Binding-site contacts:
Ligand atom O1 contacts residue ZN1 of chain 1.G at 3.0 Å.
Ligand atom O2 contacts residue HIS210 of chain 1.B at 3.4 Å (h-bond).
Ligand atom C1 contacts residue ZN1 of chain 1.G at 3.1 Å.
Ligand atom O4P contacts residue GLY211 of chain 1.B at 3.4 Å.
Ligand atom O4P contacts residue LYS184 of chain 1.B at 2.5 Å (salt-bridge).
Ligand atom O1 contacts residue HIS180 of chain 1.B at 3.1 Å.
Ligand atom O2 contacts residue ZN1 of chain 1.G at 2.1 Å.
Ligand atom C1 contacts residue HIS180 of chain 1.B at 3.2 Å.
Ligand atom C1 contacts residue GLY211 of chain 1.B at 3.5 Å.
Ligand atom O2 contacts residue ASP82 of chain 1.B at 2.8 Å (salt-bridge).
Ligand atom O2 contacts residue HIS83 of chain 1.B at 3.3 Å (h-bond).
Ligand atom O4P contacts residue SER213 of chain 1.B at 3.0 Å (h-bond).
Ligand atom O4P contacts residue ALA212 of chain 1.B at 3.4 Å (h-bond).
Ligand atom C2 contacts residue HIS180 of chain 1.B at 3.2 Å.
Ligand atom O2 contacts residue ASN253 of chain 1.B at 3.3 Å (h-bond).
Ligand atom O2P contacts residue ASP255 of chain 1.B at 2.8 Å (salt-bridge).
Ligand atom N2 contacts residue ZN1 of chain 1.G at 3.0 Å.
Ligand atom C1 contacts residue ASN253 of chain 1.B at 3.4 Å.
Ligand atom O1 contacts residue GLY211 of chain 1.B at 2.5 Å (h-bond).
Ligand atom P contacts residue LYS184 of chain 1.B at 3.8 Å.
Ligand atom O1P contacts residue ALA212 of chain 1.B at 3.7 Å.
Ligand atom O2P contacts residue THR256 of chain 1.B at 2.6 Å (h-bond).
Ligand atom P contacts residue THR256 of chain 1.B at 3.4 Å.
Ligand atom C2 contacts residue GLY211 of chain 1.B at 4.0 Å.
Ligand atom N2 contacts residue ASP82 of chain 1.B at 3.6 Å (salt-bridge).
Ligand atom O1 contacts residue HIS210 of chain 1.B at 3.3 Å.
Ligand atom O1P contacts residue HIS180 of chain 1.B at 3.9 Å.
Ligand atom P contacts residue SER213 of chain 1.B at 3.4 Å.
Ligand atom O2P contacts residue THR254 of chain 1.B at 3.9 Å.
Ligand atom O3P contacts residue HIS180 of chain 1.B at 3.8 Å.
Ligand atom O3P contacts residue GLY181 of chain 1.B at 3.2 Å (h-bond).
Ligand atom O1P contacts residue GLY211 of chain 1.B at 3.5 Å.
Ligand atom O3P contacts residue THR256 of chain 1.B at 2.5 Å (h-bond).
Ligand atom O1P contacts residue ASN253 of chain 1.B at 3.8 Å.
Ligand atom N2 contacts residue GLN47 of chain 1.B at 3.7 Å.
Ligand atom O2P contacts residue SER213 of chain 1.B at 2.2 Å (h-bond).
Ligand atom N2 contacts residue ASN253 of chain 1.B at 3.2 Å.
Ligand atom O1 contacts residue ASN253 of chain 1.B at 3.3 Å.
Ligand atom O2 contacts residue HIS180 of chain 1.B at 3.5 Å (h-bond).
Ligand atom N2 contacts residue HIS180 of chain 1.B at 4.0 Å.

This protein binds this small molecule.
Small molecule (SMILES): O=C(COP(=O)(O)O)NO

Sequence of chain 1.B:
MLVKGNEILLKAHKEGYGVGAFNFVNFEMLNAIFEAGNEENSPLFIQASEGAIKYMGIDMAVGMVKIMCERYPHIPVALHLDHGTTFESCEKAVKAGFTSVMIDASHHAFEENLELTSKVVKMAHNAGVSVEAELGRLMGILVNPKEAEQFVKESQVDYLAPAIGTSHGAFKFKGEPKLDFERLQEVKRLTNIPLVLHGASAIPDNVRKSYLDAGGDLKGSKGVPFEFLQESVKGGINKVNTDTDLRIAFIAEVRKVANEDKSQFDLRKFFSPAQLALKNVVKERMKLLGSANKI